The small molecule below binds the protein below.
Small molecule (SMILES): CC(=O)N[C@H]1[C@H](O[C@H]2[C@H](O)[C@@H](NC(C)=O)CO[C@@H]2CO)O[C@H](CO)[C@@H](O)[C@@H]1O

Binding-site contacts:
Ligand atom N2 contacts residue GLU415 of chain 1.D at 4.4 Å.
Ligand atom C8 contacts residue TRP576 of chain 1.D at 3.4 Å (hydrophobic).
Ligand atom C8 contacts residue ASN414 of chain 1.D at 4.2 Å.
Ligand atom O7 contacts residue TRP576 of chain 1.D at 3.9 Å.
Ligand atom C3 contacts residue ASN414 of chain 1.D at 3.7 Å.
Ligand atom O5 contacts residue ASN414 of chain 1.D at 2.4 Å (h-bond).
Ligand atom C5 contacts residue ASN414 of chain 1.D at 3.7 Å.
Ligand atom C2 contacts residue ASN414 of chain 1.D at 2.4 Å.
Ligand atom C8 contacts residue ILE418 of chain 1.D at 3.7 Å (hydrophobic).
Ligand atom C8 contacts residue PHE267 of chain 1.D at 4.3 Å (hydrophobic).
Ligand atom C1 contacts residue ASN414 of chain 1.D at 1.4 Å.
Ligand atom C7 contacts residue TRP576 of chain 1.D at 4.1 Å (hydrophobic).
Ligand atom N2 contacts residue ASN414 of chain 1.D at 2.8 Å (h-bond).
Ligand atom C4 contacts residue ASN414 of chain 1.D at 4.2 Å.
Ligand atom O7 contacts residue ASN414 of chain 1.D at 3.4 Å (h-bond).
Ligand atom C7 contacts residue ASN414 of chain 1.D at 3.3 Å.

Sequence of chain 1.D:
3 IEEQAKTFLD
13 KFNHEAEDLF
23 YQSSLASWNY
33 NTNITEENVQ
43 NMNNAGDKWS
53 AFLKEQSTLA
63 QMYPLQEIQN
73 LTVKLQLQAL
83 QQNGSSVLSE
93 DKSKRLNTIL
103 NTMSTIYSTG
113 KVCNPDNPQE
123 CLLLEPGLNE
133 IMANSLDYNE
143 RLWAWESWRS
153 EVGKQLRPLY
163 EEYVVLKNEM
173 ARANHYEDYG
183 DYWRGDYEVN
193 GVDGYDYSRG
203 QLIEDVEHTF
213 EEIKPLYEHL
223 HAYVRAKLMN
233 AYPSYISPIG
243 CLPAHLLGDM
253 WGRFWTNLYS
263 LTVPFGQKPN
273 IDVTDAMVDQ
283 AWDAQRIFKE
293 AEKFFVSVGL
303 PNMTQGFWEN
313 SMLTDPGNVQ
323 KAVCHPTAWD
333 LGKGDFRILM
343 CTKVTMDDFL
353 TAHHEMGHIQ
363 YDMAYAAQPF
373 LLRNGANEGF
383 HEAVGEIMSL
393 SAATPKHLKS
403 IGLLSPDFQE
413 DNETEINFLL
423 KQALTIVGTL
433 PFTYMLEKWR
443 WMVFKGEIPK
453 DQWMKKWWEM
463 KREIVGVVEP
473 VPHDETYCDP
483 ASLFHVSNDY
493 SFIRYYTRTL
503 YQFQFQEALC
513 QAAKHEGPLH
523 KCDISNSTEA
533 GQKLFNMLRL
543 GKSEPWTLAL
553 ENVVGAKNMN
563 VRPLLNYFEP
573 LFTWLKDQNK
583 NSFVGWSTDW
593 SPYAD